This small molecule binds to this protein.
Small molecule (SMILES): CC(=O)N[C@@H]1[C@@H](O)[C@H](O)[C@@H](CO)O[C@H]1O

Sequence of chain 1.C:
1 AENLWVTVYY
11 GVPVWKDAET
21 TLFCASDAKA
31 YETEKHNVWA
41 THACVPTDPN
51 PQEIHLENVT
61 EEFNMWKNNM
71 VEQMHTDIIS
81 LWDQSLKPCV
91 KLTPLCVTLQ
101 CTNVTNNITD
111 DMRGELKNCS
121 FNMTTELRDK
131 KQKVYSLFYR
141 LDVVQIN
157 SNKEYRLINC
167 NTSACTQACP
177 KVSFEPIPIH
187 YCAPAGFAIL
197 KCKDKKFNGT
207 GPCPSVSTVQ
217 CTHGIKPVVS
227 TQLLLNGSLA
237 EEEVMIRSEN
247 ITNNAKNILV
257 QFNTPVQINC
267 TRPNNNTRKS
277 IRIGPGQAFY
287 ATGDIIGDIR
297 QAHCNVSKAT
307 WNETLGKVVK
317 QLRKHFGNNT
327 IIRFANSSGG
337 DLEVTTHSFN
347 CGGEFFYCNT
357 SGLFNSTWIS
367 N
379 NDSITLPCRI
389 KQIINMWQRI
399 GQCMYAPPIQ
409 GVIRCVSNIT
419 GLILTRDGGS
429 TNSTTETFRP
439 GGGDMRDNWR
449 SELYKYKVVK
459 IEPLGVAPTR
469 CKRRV

Binding-site contacts:
Ligand atom O7 contacts residue TRP364 of chain 1.C at 4.3 Å.
Ligand atom C8 contacts residue SER362 of chain 1.C at 4.3 Å.
Ligand atom O5 contacts residue ASN308 of chain 1.C at 2.4 Å (h-bond).
Ligand atom C1 contacts residue TRP364 of chain 1.C at 4.4 Å (hydrophobic).
Ligand atom C5 contacts residue ASN308 of chain 1.C at 3.7 Å.
Ligand atom O7 contacts residue ASN308 of chain 1.C at 2.8 Å (h-bond).
Ligand atom C1 contacts residue ASN308 of chain 1.C at 1.4 Å.
Ligand atom N2 contacts residue ASN308 of chain 1.C at 2.9 Å (h-bond).
Ligand atom C7 contacts residue ASN308 of chain 1.C at 2.9 Å.
Ligand atom C3 contacts residue ASN308 of chain 1.C at 3.8 Å.
Ligand atom C4 contacts residue ASN308 of chain 1.C at 4.2 Å.
Ligand atom C8 contacts residue ASN308 of chain 1.C at 3.6 Å.
Ligand atom C2 contacts residue ASN308 of chain 1.C at 2.5 Å.